Sequence of chain 1.A:
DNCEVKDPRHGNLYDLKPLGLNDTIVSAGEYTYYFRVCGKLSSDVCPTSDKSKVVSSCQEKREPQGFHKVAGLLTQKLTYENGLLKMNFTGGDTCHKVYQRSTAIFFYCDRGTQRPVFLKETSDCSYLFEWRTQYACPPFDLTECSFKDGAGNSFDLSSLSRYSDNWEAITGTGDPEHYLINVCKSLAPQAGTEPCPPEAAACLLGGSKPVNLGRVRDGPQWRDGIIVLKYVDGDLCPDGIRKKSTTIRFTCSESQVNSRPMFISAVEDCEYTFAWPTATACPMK

Binding-site contacts:
Ligand atom C1 contacts residue ASN96 of chain 1.A at 1.4 Å.
Ligand atom C7 contacts residue SER134 of chain 1.A at 4.0 Å.
Ligand atom C7 contacts residue ALA112 of chain 1.A at 4.0 Å (hydrophobic).
Ligand atom C5 contacts residue SER110 of chain 1.A at 4.0 Å.
Ligand atom C6 contacts residue VAL106 of chain 1.A at 3.9 Å (hydrophobic).
Ligand atom C8 contacts residue GLN108 of chain 1.A at 3.7 Å.
Ligand atom O7 contacts residue TYR107 of chain 1.A at 3.3 Å.
Ligand atom C8 contacts residue ALA112 of chain 1.A at 3.4 Å (hydrophobic).
Ligand atom O5 contacts residue THR98 of chain 1.A at 3.5 Å.
Ligand atom N2 contacts residue SER134 of chain 1.A at 3.0 Å (h-bond).
Ligand atom O5 contacts residue TYR107 of chain 1.A at 3.6 Å.
Ligand atom N2 contacts residue ASN96 of chain 1.A at 3.0 Å (h-bond).
Ligand atom C2 contacts residue ASN96 of chain 1.A at 2.5 Å.
Ligand atom C7 contacts residue GLN108 of chain 1.A at 3.7 Å.
Ligand atom O3 contacts residue ASP132 of chain 1.A at 2.9 Å (salt-bridge).
Ligand atom C1 contacts residue SER110 of chain 1.A at 3.6 Å.
Ligand atom C2 contacts residue SER134 of chain 1.A at 3.9 Å.
Ligand atom C7 contacts residue ASN96 of chain 1.A at 3.6 Å.
Ligand atom C5 contacts residue TYR107 of chain 1.A at 3.5 Å (hydrophobic).
Ligand atom O7 contacts residue ASN96 of chain 1.A at 3.6 Å.
Ligand atom O5 contacts residue ASP132 of chain 1.A at 3.4 Å (salt-bridge).
Ligand atom O7 contacts residue LYS94 of chain 1.A at 3.0 Å (salt-bridge).
Ligand atom O5 contacts residue ASN96 of chain 1.A at 2.3 Å (h-bond).
Ligand atom C3 contacts residue ASP132 of chain 1.A at 3.4 Å.
Ligand atom C2 contacts residue SER110 of chain 1.A at 4.0 Å.
Ligand atom C8 contacts residue LEU136 of chain 1.A at 3.5 Å (hydrophobic).
Ligand atom O4 contacts residue ASP132 of chain 1.A at 3.5 Å (salt-bridge).
Ligand atom C6 contacts residue THR98 of chain 1.A at 3.9 Å.
Ligand atom C3 contacts residue SER110 of chain 1.A at 3.7 Å.
Ligand atom O7 contacts residue GLN108 of chain 1.A at 2.9 Å (h-bond).
Ligand atom O5 contacts residue VAL106 of chain 1.A at 3.6 Å.
Ligand atom C8 contacts residue SER134 of chain 1.A at 3.9 Å.
Ligand atom C3 contacts residue ASN96 of chain 1.A at 3.8 Å.
Ligand atom C6 contacts residue TYR107 of chain 1.A at 3.6 Å (hydrophobic).
Ligand atom C5 contacts residue ASN96 of chain 1.A at 3.6 Å.
Ligand atom C3 contacts residue SER134 of chain 1.A at 3.9 Å.
Ligand atom O3 contacts residue TYR107 of chain 1.A at 3.5 Å.
Ligand atom C1 contacts residue VAL106 of chain 1.A at 3.8 Å (hydrophobic).
Ligand atom C1 contacts residue ASP132 of chain 1.A at 3.9 Å.
Ligand atom C6 contacts residue ASP132 of chain 1.A at 3.8 Å.

A protein and the small-molecule ligand that binds it are described below.
Small molecule (SMILES): CC(=O)N[C@H]1[C@H](O[C@H]2[C@H](O)[C@@H](NC(C)=O)CO[C@@H]2CO)O[C@H](CO)[C@@H](O[C@@H]2O[C@H](CO[C@H]3O[C@H](CO)[C@@H](O)[C@H](O[C@H]4O[C@H](CO)[C@@H](O)[C@H](O)[C@@H]4O)[C@@H]3O)[C@@H](O)[C@H](O[C@H]3O[C@H](CO)[C@@H](O)[C@H](O)[C@@H]3O)[C@@H]2O)[C@@H]1O